Sequence of chain 3.A:
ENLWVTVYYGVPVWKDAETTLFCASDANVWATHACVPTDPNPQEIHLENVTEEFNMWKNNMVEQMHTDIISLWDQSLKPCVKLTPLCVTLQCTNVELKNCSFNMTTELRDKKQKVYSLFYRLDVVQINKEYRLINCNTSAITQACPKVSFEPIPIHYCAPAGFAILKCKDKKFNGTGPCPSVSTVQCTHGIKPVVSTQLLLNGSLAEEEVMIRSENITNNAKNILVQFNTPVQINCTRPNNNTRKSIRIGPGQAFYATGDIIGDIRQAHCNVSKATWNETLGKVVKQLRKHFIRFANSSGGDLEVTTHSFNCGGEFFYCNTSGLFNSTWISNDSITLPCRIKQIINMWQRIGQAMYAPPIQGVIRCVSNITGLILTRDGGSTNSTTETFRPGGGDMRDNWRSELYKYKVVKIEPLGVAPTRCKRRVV

Binding-site contacts:
Ligand atom C1 contacts residue ASN204 of chain 3.A at 1.4 Å.
Ligand atom O5 contacts residue ASN204 of chain 3.A at 2.4 Å (h-bond).
Ligand atom N2 contacts residue THR206 of chain 3.A at 4.3 Å.
Ligand atom C8 contacts residue VAL78 of chain 3.C at 4.0 Å (hydrophobic).
Ligand atom C5 contacts residue THR206 of chain 3.A at 3.8 Å.
Ligand atom N2 contacts residue ASN204 of chain 3.A at 2.8 Å (h-bond).
Ligand atom C7 contacts residue SER244 of chain 3.A at 4.4 Å.
Ligand atom O5 contacts residue THR206 of chain 3.A at 3.8 Å.
Ligand atom O7 contacts residue ASN204 of chain 3.A at 3.6 Å (h-bond).
Ligand atom C3 contacts residue ASN204 of chain 3.A at 3.8 Å.
Ligand atom C8 contacts residue ASN246 of chain 3.A at 4.2 Å.
Ligand atom O6 contacts residue THR206 of chain 3.A at 4.2 Å.
Ligand atom O6 contacts residue PRO208 of chain 3.A at 4.4 Å.
Ligand atom C8 contacts residue ILE247 of chain 3.A at 4.3 Å (hydrophobic).
Ligand atom C7 contacts residue ILE247 of chain 3.A at 4.5 Å (hydrophobic).
Ligand atom C8 contacts residue SER244 of chain 3.A at 3.2 Å.
Ligand atom C1 contacts residue THR206 of chain 3.A at 3.5 Å.
Ligand atom C7 contacts residue VAL78 of chain 3.C at 4.5 Å (hydrophobic).
Ligand atom C8 contacts residue PRO77 of chain 3.C at 3.4 Å (hydrophobic).
Ligand atom O6 contacts residue ASN204 of chain 3.A at 4.5 Å.
Ligand atom C5 contacts residue ASN204 of chain 3.A at 3.7 Å.
Ligand atom O7 contacts residue VAL78 of chain 3.C at 4.1 Å.
Ligand atom C7 contacts residue ASN204 of chain 3.A at 3.4 Å.
Ligand atom O7 contacts residue ILE247 of chain 3.A at 3.6 Å.
Ligand atom C8 contacts residue GLU245 of chain 3.A at 3.8 Å.
Ligand atom C2 contacts residue ASN204 of chain 3.A at 2.4 Å.
Ligand atom C4 contacts residue ASN204 of chain 3.A at 4.2 Å.

Sequence of chain 3.C:
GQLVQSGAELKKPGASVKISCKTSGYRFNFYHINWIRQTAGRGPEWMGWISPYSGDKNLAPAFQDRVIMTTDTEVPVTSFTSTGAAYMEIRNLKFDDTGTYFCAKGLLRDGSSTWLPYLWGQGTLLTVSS

This small molecule binds to this protein.
Small molecule (SMILES): CC(=O)N[C@H]1[C@H](O[C@H]2[C@H](O)[C@@H](NC(C)=O)CO[C@@H]2CO)O[C@H](CO)[C@@H](O)[C@@H]1O